Binding-site contacts:
Ligand atom C7 contacts residue GLU281 of chain 1.B at 4.1 Å.
Ligand atom C8 contacts residue ASN282 of chain 1.B at 4.0 Å.
Ligand atom C2 contacts residue ASN282 of chain 1.B at 2.6 Å.
Ligand atom C5 contacts residue ASN282 of chain 1.B at 3.7 Å.
Ligand atom C1 contacts residue ASN282 of chain 1.B at 1.4 Å.
Ligand atom O7 contacts residue GLU281 of chain 1.B at 3.4 Å.
Ligand atom C7 contacts residue ASN282 of chain 1.B at 3.7 Å.
Ligand atom N2 contacts residue GLU281 of chain 1.B at 3.9 Å.
Ligand atom N2 contacts residue ASN282 of chain 1.B at 3.0 Å (h-bond).
Ligand atom C3 contacts residue ASN282 of chain 1.B at 3.9 Å.
Ligand atom O5 contacts residue ASN282 of chain 1.B at 2.4 Å (h-bond).
Ligand atom C4 contacts residue ASN282 of chain 1.B at 4.3 Å.

Sequence of chain 1.B:
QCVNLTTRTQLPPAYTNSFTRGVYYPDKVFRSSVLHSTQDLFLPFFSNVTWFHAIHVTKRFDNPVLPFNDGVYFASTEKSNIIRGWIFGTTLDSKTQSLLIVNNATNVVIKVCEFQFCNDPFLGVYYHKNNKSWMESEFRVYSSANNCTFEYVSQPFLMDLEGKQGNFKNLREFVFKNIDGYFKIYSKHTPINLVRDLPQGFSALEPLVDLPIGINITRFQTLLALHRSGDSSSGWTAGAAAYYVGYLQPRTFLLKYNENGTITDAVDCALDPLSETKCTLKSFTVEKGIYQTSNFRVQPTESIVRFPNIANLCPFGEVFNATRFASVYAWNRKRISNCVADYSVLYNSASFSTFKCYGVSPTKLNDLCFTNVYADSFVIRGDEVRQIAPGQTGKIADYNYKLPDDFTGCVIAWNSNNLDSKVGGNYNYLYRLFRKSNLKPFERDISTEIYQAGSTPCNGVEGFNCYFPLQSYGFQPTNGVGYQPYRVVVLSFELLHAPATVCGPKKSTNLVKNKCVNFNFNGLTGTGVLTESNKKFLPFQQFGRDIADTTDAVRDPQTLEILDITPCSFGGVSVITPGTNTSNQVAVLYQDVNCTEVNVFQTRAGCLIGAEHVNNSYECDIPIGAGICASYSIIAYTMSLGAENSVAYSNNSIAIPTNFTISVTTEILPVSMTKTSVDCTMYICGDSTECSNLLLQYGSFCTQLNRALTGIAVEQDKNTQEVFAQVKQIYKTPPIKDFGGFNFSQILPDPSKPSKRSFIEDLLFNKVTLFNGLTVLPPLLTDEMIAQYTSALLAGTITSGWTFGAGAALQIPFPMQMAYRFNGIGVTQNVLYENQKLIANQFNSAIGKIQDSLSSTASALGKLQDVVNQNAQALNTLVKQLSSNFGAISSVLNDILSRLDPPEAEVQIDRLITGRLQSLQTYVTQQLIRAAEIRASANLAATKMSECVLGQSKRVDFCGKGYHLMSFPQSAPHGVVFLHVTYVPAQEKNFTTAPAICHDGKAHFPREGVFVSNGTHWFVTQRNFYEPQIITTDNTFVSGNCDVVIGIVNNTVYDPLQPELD

This small molecule binds to this protein.
Small molecule (SMILES): CC(=O)N[C@@H]1[C@@H](O)[C@H](O)[C@@H](CO)O[C@H]1O